A protein and the small-molecule ligand that binds it are described below.
Small molecule (SMILES): CC(=O)N[C@H]1[C@H](O[C@H]2[C@H](O)[C@@H](NC(C)=O)CO[C@@H]2CO)O[C@H](CO)[C@@H](O)[C@@H]1O

Binding-site contacts:
Ligand atom O6 contacts residue PHE705 of chain 1.N at 4.4 Å.
Ligand atom O7 contacts residue GLN1058 of chain 1.N at 4.2 Å.
Ligand atom C7 contacts residue ASN704 of chain 1.N at 3.4 Å.
Ligand atom C2 contacts residue ASN704 of chain 1.N at 2.4 Å.
Ligand atom C5 contacts residue LEU909 of chain 1.N at 4.1 Å (hydrophobic).
Ligand atom C3 contacts residue LEU909 of chain 1.N at 4.1 Å (hydrophobic).
Ligand atom C6 contacts residue GLN913 of chain 1.N at 4.0 Å.
Ligand atom C1 contacts residue ASN704 of chain 1.N at 1.4 Å.
Ligand atom C7 contacts residue LEU909 of chain 1.N at 4.0 Å (hydrophobic).
Ligand atom C5 contacts residue ASN704 of chain 1.N at 3.6 Å.
Ligand atom C5 contacts residue GLN913 of chain 1.N at 4.2 Å.
Ligand atom C8 contacts residue ASN704 of chain 1.N at 4.5 Å.
Ligand atom N2 contacts residue ASN704 of chain 1.N at 2.8 Å (h-bond).
Ligand atom C4 contacts residue ASN704 of chain 1.N at 4.2 Å.
Ligand atom O7 contacts residue LEU909 of chain 1.N at 3.4 Å.
Ligand atom C3 contacts residue ASN704 of chain 1.N at 3.7 Å.
Ligand atom O6 contacts residue ASN704 of chain 1.N at 4.5 Å.
Ligand atom O6 contacts residue GLN913 of chain 1.N at 3.9 Å.
Ligand atom O5 contacts residue ASN704 of chain 1.N at 2.3 Å (h-bond).
Ligand atom O7 contacts residue ASN704 of chain 1.N at 3.6 Å (h-bond).
Ligand atom O4 contacts residue LEU909 of chain 1.N at 3.9 Å.
Ligand atom C1 contacts residue LEU909 of chain 1.N at 4.3 Å (hydrophobic).
Ligand atom C4 contacts residue LEU909 of chain 1.N at 4.5 Å (hydrophobic).

Sequence of chain 1.N:
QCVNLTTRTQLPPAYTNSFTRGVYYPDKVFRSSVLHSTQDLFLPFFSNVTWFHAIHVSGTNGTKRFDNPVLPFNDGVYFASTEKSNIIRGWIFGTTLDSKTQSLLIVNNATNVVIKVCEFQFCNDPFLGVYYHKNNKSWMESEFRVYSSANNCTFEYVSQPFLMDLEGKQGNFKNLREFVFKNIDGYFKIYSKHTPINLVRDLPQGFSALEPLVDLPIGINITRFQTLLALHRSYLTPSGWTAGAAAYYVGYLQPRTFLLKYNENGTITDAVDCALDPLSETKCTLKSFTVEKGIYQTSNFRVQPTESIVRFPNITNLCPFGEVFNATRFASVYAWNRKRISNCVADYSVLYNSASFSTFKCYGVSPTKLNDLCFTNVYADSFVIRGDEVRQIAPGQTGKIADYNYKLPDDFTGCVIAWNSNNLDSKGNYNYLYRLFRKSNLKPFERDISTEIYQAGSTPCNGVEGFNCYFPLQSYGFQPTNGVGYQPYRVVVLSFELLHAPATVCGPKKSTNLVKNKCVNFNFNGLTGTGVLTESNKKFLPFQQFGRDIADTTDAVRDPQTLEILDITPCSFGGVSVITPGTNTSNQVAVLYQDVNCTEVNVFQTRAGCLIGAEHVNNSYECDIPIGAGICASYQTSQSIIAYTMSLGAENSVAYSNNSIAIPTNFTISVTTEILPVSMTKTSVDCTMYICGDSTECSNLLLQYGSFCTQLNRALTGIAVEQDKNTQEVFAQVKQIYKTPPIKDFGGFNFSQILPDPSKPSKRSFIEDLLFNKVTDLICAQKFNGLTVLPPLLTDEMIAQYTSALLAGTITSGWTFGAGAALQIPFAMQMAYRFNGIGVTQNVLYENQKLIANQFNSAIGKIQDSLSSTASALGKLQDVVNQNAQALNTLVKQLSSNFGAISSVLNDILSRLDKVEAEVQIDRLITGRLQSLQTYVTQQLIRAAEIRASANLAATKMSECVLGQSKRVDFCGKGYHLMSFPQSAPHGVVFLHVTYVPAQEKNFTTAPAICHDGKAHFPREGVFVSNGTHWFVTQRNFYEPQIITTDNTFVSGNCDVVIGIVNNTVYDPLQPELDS